Binding-site contacts:
Ligand atom F1 contacts residue TYR2 of chain 2.B at 4.1 Å.
Ligand atom O2 contacts residue MET7 of chain 2.A at 3.2 Å.
Ligand atom C9 contacts residue ARG11 of chain 2.A at 3.5 Å.
Ligand atom O2 contacts residue PRO1 of chain 2.B at 3.3 Å.
Ligand atom F1 contacts residue LEU8 of chain 2.A at 3.9 Å.
Ligand atom C1 contacts residue TYR50 of chain 2.A at 4.1 Å (hydrophobic).
Ligand atom F1 contacts residue MET45 of chain 2.A at 3.4 Å.
Ligand atom C9 contacts residue LEU8 of chain 2.A at 3.9 Å (hydrophobic).
Ligand atom C7 contacts residue TYR50 of chain 2.A at 3.9 Å (hydrophobic).
Ligand atom C2 contacts residue LEU8 of chain 2.A at 4.4 Å (hydrophobic).
Ligand atom C9 contacts residue PRO1 of chain 2.B at 3.3 Å (hydrophobic).
Ligand atom C9 contacts residue MET7 of chain 2.A at 4.4 Å (hydrophobic).
Ligand atom F1 contacts residue PRO1 of chain 2.B at 3.0 Å.
Ligand atom C8 contacts residue LEU8 of chain 2.A at 4.2 Å (hydrophobic).
Ligand atom O2 contacts residue ARG11 of chain 2.A at 2.7 Å (salt-bridge).
Ligand atom F1 contacts residue MET7 of chain 2.A at 3.7 Å.
Ligand atom C7 contacts residue PRO1 of chain 2.B at 3.8 Å (hydrophobic).
Ligand atom O3 contacts residue LEU8 of chain 2.A at 4.2 Å.
Ligand atom O3 contacts residue PRO1 of chain 2.B at 3.9 Å.
Ligand atom O3 contacts residue ARG11 of chain 2.A at 3.3 Å (salt-bridge).
Ligand atom C8 contacts residue PRO1 of chain 2.B at 3.2 Å (hydrophobic).
Ligand atom O2 contacts residue LEU8 of chain 2.A at 3.3 Å (h-bond).
Ligand atom F1 contacts residue LYS6 of chain 2.A at 3.9 Å.
Ligand atom C8 contacts residue MET45 of chain 2.A at 4.4 Å (hydrophobic).
Ligand atom C6 contacts residue TYR50 of chain 2.A at 3.4 Å (hydrophobic).
Ligand atom C5 contacts residue TYR50 of chain 2.A at 4.3 Å (hydrophobic).

Sequence of chain 2.A:
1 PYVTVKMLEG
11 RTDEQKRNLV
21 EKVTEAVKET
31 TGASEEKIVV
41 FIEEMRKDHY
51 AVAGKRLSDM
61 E

A small-molecule ligand and the protein it binds are described below.
Small molecule (SMILES): O=C([O-])/C(F)=C\c1ccc(O)cc1

Sequence of chain 2.B:
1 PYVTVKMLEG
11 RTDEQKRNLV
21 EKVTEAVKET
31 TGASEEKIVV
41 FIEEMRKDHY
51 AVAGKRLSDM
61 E